Binding-site contacts:
Ligand atom N2 contacts residue GLN208 of chain 1.D at 3.5 Å (h-bond).
Ligand atom O4 contacts residue TYR246 of chain 1.D at 3.8 Å.
Ligand atom C7 contacts residue LYS205 of chain 1.D at 3.2 Å.
Ligand atom O6 contacts residue SER235 of chain 1.D at 3.7 Å.
Ligand atom O4 contacts residue GLU197 of chain 1.D at 3.8 Å.
Ligand atom O3 contacts residue TYR189 of chain 1.D at 3.2 Å.
Ligand atom O3 contacts residue GLY190 of chain 1.D at 2.9 Å (h-bond).
Ligand atom O2 contacts residue GLY190 of chain 1.D at 3.7 Å.
Ligand atom O3 contacts residue ASN193 of chain 1.D at 3.4 Å.
Ligand atom C6 contacts residue ASP234 of chain 1.D at 3.5 Å.
Ligand atom O5 contacts residue ASP234 of chain 1.D at 3.4 Å (salt-bridge).
Ligand atom O6 contacts residue GLY192 of chain 1.D at 3.4 Å.
Ligand atom O3 contacts residue SER245 of chain 1.D at 2.8 Å (h-bond).
Ligand atom C8 contacts residue LYS205 of chain 1.D at 3.4 Å.
Ligand atom C6 contacts residue GLY192 of chain 1.D at 3.6 Å.
Ligand atom O5 contacts residue SER245 of chain 1.D at 3.5 Å (h-bond).
Ligand atom C4 contacts residue SER245 of chain 1.D at 3.6 Å.
Ligand atom C6 contacts residue SER235 of chain 1.D at 3.6 Å.
Ligand atom O3 contacts residue GLU197 of chain 1.D at 3.5 Å.
Ligand atom O4 contacts residue SER235 of chain 1.D at 2.4 Å (h-bond).
Ligand atom C5 contacts residue THR247 of chain 1.D at 3.5 Å.
Ligand atom C3 contacts residue GLY190 of chain 1.D at 3.6 Å.
Ligand atom C2 contacts residue SER245 of chain 1.D at 3.4 Å.
Ligand atom C2 contacts residue ASN193 of chain 1.D at 3.4 Å.
Ligand atom C1 contacts residue SER245 of chain 1.D at 3.4 Å.
Ligand atom C6 contacts residue TYR246 of chain 1.D at 3.6 Å (hydrophobic).
Ligand atom O5 contacts residue GLN208 of chain 1.D at 3.0 Å (h-bond).
Ligand atom C1 contacts residue GLN208 of chain 1.D at 3.7 Å.
Ligand atom C6 contacts residue THR247 of chain 1.D at 3.2 Å.
Ligand atom O4 contacts residue CYS188 of chain 1.D at 2.5 Å (h-bond).
Ligand atom C8 contacts residue GLU191 of chain 1.D at 3.7 Å.
Ligand atom O6 contacts residue ASP234 of chain 1.D at 3.0 Å (salt-bridge).
Ligand atom O4 contacts residue ASP234 of chain 1.D at 3.3 Å (salt-bridge).
Ligand atom O2 contacts residue ASN193 of chain 1.D at 3.0 Å (h-bond).
Ligand atom O7 contacts residue SER245 of chain 1.D at 3.4 Å (h-bond).
Ligand atom C4 contacts residue CYS188 of chain 1.D at 3.7 Å (hydrophobic).
Ligand atom C4 contacts residue SER235 of chain 1.D at 3.7 Å.
Ligand atom O4 contacts residue THR247 of chain 1.D at 2.9 Å (h-bond).
Ligand atom O7 contacts residue LYS205 of chain 1.D at 3.1 Å (salt-bridge).
Ligand atom O5 contacts residue THR247 of chain 1.D at 3.1 Å (h-bond).

This protein binds this small molecule.
Small molecule (SMILES): CC(=O)N[C@H]1[C@@H](O[C@H]2[C@@H](O)[C@@H](CO)O[C@@H](O[C@H]3[C@H](O)[C@@H](CO)O[C@@H](O[C@H]4[C@@H](O)[C@@H](CO)O[C@@H](O[C@H]5[C@H](O)[C@@H](O)[C@@H](O)O[C@@H]5CO)[C@@H]4O)[C@@H]3NC(C)=O)[C@@H]2O[C@@H]2O[C@@H](C)[C@@H](O)[C@@H](O)[C@@H]2O)O[C@H](CO)[C@H](O)[C@@H]1O

Sequence of chain 1.D:
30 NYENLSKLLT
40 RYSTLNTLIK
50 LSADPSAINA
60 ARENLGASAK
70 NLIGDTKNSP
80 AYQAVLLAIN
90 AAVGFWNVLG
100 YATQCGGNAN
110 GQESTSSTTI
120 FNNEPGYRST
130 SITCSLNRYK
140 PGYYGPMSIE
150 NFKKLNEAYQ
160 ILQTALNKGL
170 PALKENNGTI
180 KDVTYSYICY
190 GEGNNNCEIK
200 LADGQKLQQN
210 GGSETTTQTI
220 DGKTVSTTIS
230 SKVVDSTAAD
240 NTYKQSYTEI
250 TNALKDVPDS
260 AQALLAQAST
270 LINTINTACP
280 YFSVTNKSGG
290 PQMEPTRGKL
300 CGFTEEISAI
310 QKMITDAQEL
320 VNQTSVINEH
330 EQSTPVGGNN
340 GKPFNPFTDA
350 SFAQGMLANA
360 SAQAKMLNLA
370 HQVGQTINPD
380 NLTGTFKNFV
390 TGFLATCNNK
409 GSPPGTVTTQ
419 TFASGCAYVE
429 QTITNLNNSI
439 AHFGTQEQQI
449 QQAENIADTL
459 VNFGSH